Binding-site contacts:
Ligand atom CB contacts residue ASN231 of chain 1.F at 3.8 Å.
Ligand atom N contacts residue GLU187 of chain 1.F at 3.7 Å.
Ligand atom N contacts residue ASN231 of chain 1.F at 3.3 Å (h-bond).
Ligand atom CD1 contacts residue ILE224 of chain 1.F at 3.6 Å (hydrophobic).
Ligand atom CB contacts residue GLU187 of chain 1.F at 3.4 Å.
Ligand atom O1P contacts residue LYS54 of chain 1.F at 3.3 Å (salt-bridge).
Ligand atom O1P contacts residue ARG61 of chain 1.F at 2.9 Å (salt-bridge).
Ligand atom P contacts residue TYR135 of chain 1.F at 3.8 Å.
Ligand atom CA contacts residue ASN180 of chain 1.F at 3.2 Å.
Ligand atom O contacts residue ASN231 of chain 1.F at 3.2 Å (h-bond).
Ligand atom OG contacts residue GLU187 of chain 1.F at 2.1 Å (salt-bridge).
Ligand atom N contacts residue LEU234 of chain 1.F at 3.8 Å.
Ligand atom C contacts residue ASN180 of chain 1.F at 3.9 Å.
Ligand atom O2P contacts residue ARG61 of chain 1.F at 2.8 Å (salt-bridge).
Ligand atom CA contacts residue ASN231 of chain 1.F at 3.7 Å.
Ligand atom CG2 contacts residue ASN180 of chain 1.F at 3.4 Å.
Ligand atom O contacts residue ASN180 of chain 1.F at 2.8 Å (h-bond).
Ligand atom OG contacts residue TRP235 of chain 1.F at 3.5 Å (h-bond).
Ligand atom CD2 contacts residue LEU227 of chain 1.F at 3.9 Å (hydrophobic).
Ligand atom O3P contacts residue TYR135 of chain 1.F at 2.7 Å (h-bond).
Ligand atom P contacts residue ARG61 of chain 1.F at 3.7 Å.
Ligand atom CZ2 contacts residue ASP220 of chain 1.F at 3.4 Å.
Ligand atom CB contacts residue ASN180 of chain 1.F at 3.2 Å.
Ligand atom CD2 contacts residue ILE224 of chain 1.F at 3.5 Å (hydrophobic).
Ligand atom CA contacts residue LEU179 of chain 1.F at 3.8 Å (hydrophobic).
Ligand atom CG contacts residue ILE224 of chain 1.F at 3.7 Å (hydrophobic).
Ligand atom CG2 contacts residue ARG134 of chain 1.F at 3.8 Å.
Ligand atom N contacts residue ASN180 of chain 1.F at 2.9 Å (h-bond).
Ligand atom NE1 contacts residue ILE224 of chain 1.F at 3.8 Å.
Ligand atom CE3 contacts residue ILE224 of chain 1.F at 3.8 Å (hydrophobic).
Ligand atom O contacts residue VAL183 of chain 1.F at 3.6 Å.
Ligand atom O contacts residue LYS127 of chain 1.F at 2.9 Å (salt-bridge).
Ligand atom P contacts residue ARG134 of chain 1.F at 3.8 Å.
Ligand atom CH2 contacts residue ASP220 of chain 1.F at 3.8 Å.
Ligand atom O3P contacts residue ARG134 of chain 1.F at 2.8 Å (salt-bridge).
Ligand atom CB contacts residue VAL183 of chain 1.F at 3.8 Å (hydrophobic).
Ligand atom O2P contacts residue ARG134 of chain 1.F at 2.8 Å (salt-bridge).
Ligand atom N contacts residue LEU179 of chain 1.F at 3.7 Å.
Ligand atom CE2 contacts residue ILE224 of chain 1.F at 3.6 Å (hydrophobic).
Ligand atom C contacts residue ASN180 of chain 1.F at 3.5 Å.

The small molecule below binds the protein below.
Small molecule (SMILES): CC(C)C[C@H](NC(=O)[C@@H]1CCCN1C(=O)[C@H](CC1=CN=C2CC=CC=C12)NC(=O)[C@@H](NC(=O)[C@H](CS)NC(=O)[C@H](CO)NC(=O)[C@H](C)N)[C@@H](C)OP(=O)(O)O)C(=O)N1CCC[C@H]1C=O

Sequence of chain 1.F:
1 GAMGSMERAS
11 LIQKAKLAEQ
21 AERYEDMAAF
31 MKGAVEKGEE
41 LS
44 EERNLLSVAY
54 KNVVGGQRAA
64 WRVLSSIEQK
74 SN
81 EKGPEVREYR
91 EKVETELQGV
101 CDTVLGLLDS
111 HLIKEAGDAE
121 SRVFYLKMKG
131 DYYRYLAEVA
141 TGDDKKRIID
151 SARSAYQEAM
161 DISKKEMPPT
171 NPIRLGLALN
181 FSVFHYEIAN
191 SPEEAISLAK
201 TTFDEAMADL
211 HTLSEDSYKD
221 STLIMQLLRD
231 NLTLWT